Sequence of chain 1.A:
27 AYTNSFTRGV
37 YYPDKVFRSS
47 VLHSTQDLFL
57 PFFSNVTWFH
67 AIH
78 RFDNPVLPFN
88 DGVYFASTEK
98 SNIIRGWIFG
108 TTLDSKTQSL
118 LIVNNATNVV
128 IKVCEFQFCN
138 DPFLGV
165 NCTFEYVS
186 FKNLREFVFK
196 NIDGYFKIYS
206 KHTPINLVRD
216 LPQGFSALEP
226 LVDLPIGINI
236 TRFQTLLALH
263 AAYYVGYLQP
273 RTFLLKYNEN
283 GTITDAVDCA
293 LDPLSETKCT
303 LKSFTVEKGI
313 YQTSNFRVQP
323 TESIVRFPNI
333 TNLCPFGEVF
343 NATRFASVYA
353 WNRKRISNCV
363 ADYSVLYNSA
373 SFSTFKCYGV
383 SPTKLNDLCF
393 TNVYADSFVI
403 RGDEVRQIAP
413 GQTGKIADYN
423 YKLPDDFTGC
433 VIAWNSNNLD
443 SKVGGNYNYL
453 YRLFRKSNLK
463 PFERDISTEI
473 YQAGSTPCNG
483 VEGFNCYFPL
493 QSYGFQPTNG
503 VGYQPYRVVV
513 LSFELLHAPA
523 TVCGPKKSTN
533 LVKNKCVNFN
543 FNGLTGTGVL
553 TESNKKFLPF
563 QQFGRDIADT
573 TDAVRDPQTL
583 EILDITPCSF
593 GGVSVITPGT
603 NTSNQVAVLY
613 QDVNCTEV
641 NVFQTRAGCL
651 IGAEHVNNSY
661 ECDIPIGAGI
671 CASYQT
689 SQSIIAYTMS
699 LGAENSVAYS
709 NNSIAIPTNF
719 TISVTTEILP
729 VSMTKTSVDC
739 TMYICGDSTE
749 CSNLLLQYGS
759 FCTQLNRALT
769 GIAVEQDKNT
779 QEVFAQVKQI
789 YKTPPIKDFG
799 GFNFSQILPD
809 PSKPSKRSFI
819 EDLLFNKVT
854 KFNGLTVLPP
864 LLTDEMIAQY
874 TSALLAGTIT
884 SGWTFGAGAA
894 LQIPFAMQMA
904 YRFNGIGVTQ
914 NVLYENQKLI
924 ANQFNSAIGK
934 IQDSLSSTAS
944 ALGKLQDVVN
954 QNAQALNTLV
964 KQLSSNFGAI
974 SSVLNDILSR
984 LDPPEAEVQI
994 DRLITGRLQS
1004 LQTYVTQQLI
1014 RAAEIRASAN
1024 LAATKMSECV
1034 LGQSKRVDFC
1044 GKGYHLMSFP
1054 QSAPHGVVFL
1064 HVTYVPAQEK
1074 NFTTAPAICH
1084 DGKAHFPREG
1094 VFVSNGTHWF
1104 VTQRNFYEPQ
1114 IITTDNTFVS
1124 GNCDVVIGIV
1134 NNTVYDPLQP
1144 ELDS

Binding-site contacts:
Ligand atom C8 contacts residue ASN801 of chain 1.A at 4.5 Å.
Ligand atom C1 contacts residue SER803 of chain 1.A at 3.7 Å.
Ligand atom C5 contacts residue ASN801 of chain 1.A at 3.6 Å.
Ligand atom C3 contacts residue ASN801 of chain 1.A at 3.8 Å.
Ligand atom C2 contacts residue ASN801 of chain 1.A at 2.4 Å.
Ligand atom O5 contacts residue SER803 of chain 1.A at 3.8 Å.
Ligand atom O6 contacts residue SER803 of chain 1.A at 4.1 Å.
Ligand atom O5 contacts residue ASN801 of chain 1.A at 2.3 Å (h-bond).
Ligand atom C8 contacts residue LYS795 of chain 1.A at 4.2 Å.
Ligand atom C5 contacts residue SER803 of chain 1.A at 3.7 Å.
Ligand atom C7 contacts residue ASN801 of chain 1.A at 3.3 Å.
Ligand atom C1 contacts residue ASN801 of chain 1.A at 1.4 Å.
Ligand atom C4 contacts residue ASN801 of chain 1.A at 4.2 Å.
Ligand atom C8 contacts residue GLN804 of chain 1.A at 4.1 Å.
Ligand atom O6 contacts residue GLN804 of chain 1.A at 3.3 Å (h-bond).
Ligand atom N2 contacts residue ASN801 of chain 1.A at 2.9 Å (h-bond).
Ligand atom O7 contacts residue ASN801 of chain 1.A at 3.4 Å (h-bond).
Ligand atom O6 contacts residue ASN801 of chain 1.A at 4.2 Å.

A protein and the small-molecule ligand that binds it are described below.
Small molecule (SMILES): CC(=O)N[C@H]1[C@H](O[C@H]2[C@H](O)[C@@H](NC(C)=O)CO[C@@H]2CO)O[C@H](CO)[C@@H](O)[C@@H]1O